Sequence of chain 1.B:
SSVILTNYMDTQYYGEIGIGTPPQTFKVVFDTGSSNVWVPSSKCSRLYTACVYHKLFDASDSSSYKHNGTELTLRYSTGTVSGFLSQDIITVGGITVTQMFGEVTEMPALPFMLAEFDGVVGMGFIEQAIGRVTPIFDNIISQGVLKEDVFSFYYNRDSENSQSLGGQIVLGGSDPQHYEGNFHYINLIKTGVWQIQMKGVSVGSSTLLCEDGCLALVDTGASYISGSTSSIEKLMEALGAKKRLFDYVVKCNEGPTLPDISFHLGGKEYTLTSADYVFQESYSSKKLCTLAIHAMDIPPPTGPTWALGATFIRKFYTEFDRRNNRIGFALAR

This protein binds this small molecule.
Small molecule (SMILES): CC(=O)N[C@@H]1[C@@H](O)[C@H](O)[C@@H](CO)O[C@H]1O

Binding-site contacts:
Ligand atom C8 contacts residue THR70 of chain 1.B at 4.3 Å.
Ligand atom C5 contacts residue THR70 of chain 1.B at 3.9 Å.
Ligand atom O5 contacts residue ASN68 of chain 1.B at 2.4 Å (h-bond).
Ligand atom O6 contacts residue ARG132 of chain 1.B at 3.6 Å.
Ligand atom N2 contacts residue THR70 of chain 1.B at 4.0 Å.
Ligand atom O6 contacts residue MET100 of chain 1.B at 4.4 Å.
Ligand atom C5 contacts residue ASN68 of chain 1.B at 3.6 Å.
Ligand atom C8 contacts residue HIS67 of chain 1.B at 3.8 Å.
Ligand atom C4 contacts residue ARG132 of chain 1.B at 3.9 Å.
Ligand atom C1 contacts residue MET100 of chain 1.B at 4.2 Å (hydrophobic).
Ligand atom O7 contacts residue ASN68 of chain 1.B at 3.5 Å (h-bond).
Ligand atom C4 contacts residue ASN68 of chain 1.B at 4.2 Å.
Ligand atom C5 contacts residue ARG132 of chain 1.B at 4.0 Å.
Ligand atom C7 contacts residue ASN68 of chain 1.B at 3.2 Å.
Ligand atom C2 contacts residue THR70 of chain 1.B at 4.0 Å.
Ligand atom C2 contacts residue ASN68 of chain 1.B at 2.5 Å.
Ligand atom O5 contacts residue THR70 of chain 1.B at 3.8 Å.
Ligand atom C1 contacts residue ASN68 of chain 1.B at 1.4 Å.
Ligand atom C7 contacts residue GLY69 of chain 1.B at 4.2 Å.
Ligand atom N2 contacts residue ASN68 of chain 1.B at 3.0 Å (h-bond).
Ligand atom C1 contacts residue THR70 of chain 1.B at 3.2 Å.
Ligand atom O7 contacts residue HIS67 of chain 1.B at 4.2 Å.
Ligand atom C8 contacts residue GLY69 of chain 1.B at 3.0 Å.
Ligand atom C3 contacts residue THR70 of chain 1.B at 4.4 Å.
Ligand atom O4 contacts residue ARG132 of chain 1.B at 2.8 Å (salt-bridge).
Ligand atom O5 contacts residue MET100 of chain 1.B at 3.7 Å.
Ligand atom C8 contacts residue ASN68 of chain 1.B at 3.1 Å.
Ligand atom C6 contacts residue ARG132 of chain 1.B at 3.4 Å.
Ligand atom C3 contacts residue ASN68 of chain 1.B at 3.8 Å.